Sequence of chain 1.A:
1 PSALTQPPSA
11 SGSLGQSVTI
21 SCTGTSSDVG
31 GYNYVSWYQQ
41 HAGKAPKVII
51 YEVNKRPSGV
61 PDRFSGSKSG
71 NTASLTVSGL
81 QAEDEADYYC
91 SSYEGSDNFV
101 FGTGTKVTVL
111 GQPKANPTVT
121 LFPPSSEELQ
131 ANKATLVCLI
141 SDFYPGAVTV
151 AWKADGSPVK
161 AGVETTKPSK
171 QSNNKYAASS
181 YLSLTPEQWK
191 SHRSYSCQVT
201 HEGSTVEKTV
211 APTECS

Binding-site contacts:
Ligand atom C contacts residue HIS3 of chain 1.C at 3.1 Å.
Ligand atom CA contacts residue TYR34 of chain 1.B at 4.2 Å (hydrophobic).
Ligand atom CA contacts residue TYR34 of chain 1.A at 3.6 Å (hydrophobic).
Ligand atom C contacts residue TYR34 of chain 1.B at 3.5 Å (hydrophobic).
Ligand atom CG contacts residue HIS3 of chain 1.C at 3.6 Å.
Ligand atom N contacts residue TYR34 of chain 1.A at 4.3 Å.
Ligand atom CB contacts residue HIS3 of chain 1.C at 3.6 Å.
Ligand atom CD contacts residue TYR93 of chain 1.B at 4.2 Å (hydrophobic).
Ligand atom CB contacts residue TYR34 of chain 1.A at 3.1 Å (hydrophobic).
Ligand atom CG contacts residue TYR34 of chain 1.A at 3.9 Å (hydrophobic).
Ligand atom N contacts residue NH21 of chain 1.G at 3.2 Å (h-bond).
Ligand atom CD contacts residue TYR34 of chain 1.B at 3.2 Å (hydrophobic).
Ligand atom C contacts residue NH21 of chain 1.G at 1.3 Å.
Ligand atom O contacts residue HIS3 of chain 1.C at 4.0 Å.
Ligand atom N contacts residue TYR34 of chain 1.B at 3.7 Å.
Ligand atom CB contacts residue NH21 of chain 1.G at 3.7 Å.
Ligand atom CA contacts residue HIS3 of chain 1.C at 2.4 Å.
Ligand atom O contacts residue TYR34 of chain 1.B at 3.0 Å (h-bond).
Ligand atom CG contacts residue TYR34 of chain 1.B at 4.3 Å (hydrophobic).
Ligand atom CD contacts residue HIS3 of chain 1.C at 2.6 Å.
Ligand atom CA contacts residue NH21 of chain 1.G at 2.5 Å.
Ligand atom N contacts residue HIS3 of chain 1.C at 1.4 Å.
Ligand atom O contacts residue NH21 of chain 1.G at 2.2 Å (h-bond).
Ligand atom CD contacts residue NH21 of chain 1.G at 4.2 Å.

This small molecule binds to this protein.
Small molecule (SMILES): O=C(O)[C@H]1CCCN1

Sequence of chain 1.B:
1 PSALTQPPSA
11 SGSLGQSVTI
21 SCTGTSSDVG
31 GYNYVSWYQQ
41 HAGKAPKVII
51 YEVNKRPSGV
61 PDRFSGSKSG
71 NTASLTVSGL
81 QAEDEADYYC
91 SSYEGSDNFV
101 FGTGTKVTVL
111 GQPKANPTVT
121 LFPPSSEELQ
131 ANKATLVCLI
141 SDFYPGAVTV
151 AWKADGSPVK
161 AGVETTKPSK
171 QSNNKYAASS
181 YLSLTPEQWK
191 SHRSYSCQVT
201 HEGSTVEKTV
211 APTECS